The small molecule below binds the protein below.
Small molecule (SMILES): O=C1CN(CCOc2cc(Cl)cc(-c3cc(-c4c[nH]c(=O)[nH]c4=O)cn(-c4cccnc4)c3=O)c2)CCN1

Sequence of chain 1.A:
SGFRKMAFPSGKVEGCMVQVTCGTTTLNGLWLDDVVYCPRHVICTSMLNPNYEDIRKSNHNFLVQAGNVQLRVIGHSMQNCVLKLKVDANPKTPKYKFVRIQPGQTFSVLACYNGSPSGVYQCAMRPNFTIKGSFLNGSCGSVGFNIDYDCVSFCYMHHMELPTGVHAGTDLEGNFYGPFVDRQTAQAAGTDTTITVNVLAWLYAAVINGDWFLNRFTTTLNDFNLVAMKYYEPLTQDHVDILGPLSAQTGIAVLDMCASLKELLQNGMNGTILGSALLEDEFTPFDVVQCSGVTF

Binding-site contacts:
Ligand atom C25 contacts residue THR190 of chain 1.A at 3.4 Å.
Ligand atom CL1 contacts residue MET49 of chain 1.A at 3.7 Å.
Ligand atom O5 contacts residue ALA191 of chain 1.A at 3.4 Å.
Ligand atom C10 contacts residue ASN142 of chain 1.A at 3.4 Å.
Ligand atom C18 contacts residue MET165 of chain 1.A at 3.7 Å (hydrophobic).
Ligand atom C4 contacts residue LEU141 of chain 1.A at 3.7 Å (hydrophobic).
Ligand atom O1 contacts residue GLU166 of chain 1.A at 2.7 Å (salt-bridge).
Ligand atom C5 contacts residue LEU141 of chain 1.A at 3.6 Å (hydrophobic).
Ligand atom CL1 contacts residue ASP187 of chain 1.A at 3.4 Å.
Ligand atom O5 contacts residue GLN192 of chain 1.A at 2.8 Å (h-bond).
Ligand atom C4 contacts residue GLU166 of chain 1.A at 3.4 Å.
Ligand atom C24 contacts residue LEU167 of chain 1.A at 3.5 Å (hydrophobic).
Ligand atom O1 contacts residue MET165 of chain 1.A at 3.2 Å.
Ligand atom C8 contacts residue CYS145 of chain 1.A at 3.6 Å (hydrophobic).
Ligand atom N6 contacts residue THR190 of chain 1.A at 3.6 Å.
Ligand atom O2 contacts residue GLY143 of chain 1.A at 2.6 Å (h-bond).
Ligand atom O5 contacts residue PRO168 of chain 1.A at 3.7 Å.
Ligand atom N2 contacts residue GLU166 of chain 1.A at 3.7 Å.
Ligand atom O3 contacts residue THR26 of chain 1.A at 3.5 Å (h-bond).
Ligand atom C5 contacts residue ASN142 of chain 1.A at 3.6 Å.
Ligand atom C4 contacts residue PHE140 of chain 1.A at 3.2 Å (hydrophobic).
Ligand atom O2 contacts residue ASN142 of chain 1.A at 3.6 Å.
Ligand atom N2 contacts residue SER144 of chain 1.A at 3.6 Å (h-bond).
Ligand atom CL1 contacts residue HIS41 of chain 1.A at 3.5 Å.
Ligand atom C17 contacts residue MET49 of chain 1.A at 3.6 Å (hydrophobic).
Ligand atom C3 contacts residue HIS163 of chain 1.A at 3.3 Å.
Ligand atom N6 contacts residue PRO168 of chain 1.A at 3.6 Å.
Ligand atom N6 contacts residue GLN192 of chain 1.A at 2.9 Å (h-bond).
Ligand atom C10 contacts residue GLY143 of chain 1.A at 3.6 Å.
Ligand atom N3 contacts residue ASN142 of chain 1.A at 3.6 Å.
Ligand atom N2 contacts residue HIS163 of chain 1.A at 3.0 Å (h-bond).
Ligand atom O5 contacts residue THR190 of chain 1.A at 3.6 Å (h-bond).
Ligand atom C25 contacts residue GLN192 of chain 1.A at 3.4 Å.
Ligand atom C7 contacts residue CYS145 of chain 1.A at 3.5 Å (hydrophobic).
Ligand atom C23 contacts residue THR190 of chain 1.A at 3.6 Å.
Ligand atom O3 contacts residue THR25 of chain 1.A at 3.2 Å.
Ligand atom C16 contacts residue HIS164 of chain 1.A at 3.4 Å.
Ligand atom O2 contacts residue CYS145 of chain 1.A at 3.5 Å (h-bond).
Ligand atom N2 contacts residue PHE140 of chain 1.A at 3.7 Å.
Ligand atom C25 contacts residue PRO168 of chain 1.A at 3.5 Å (hydrophobic).